Sequence of chain 1.A:
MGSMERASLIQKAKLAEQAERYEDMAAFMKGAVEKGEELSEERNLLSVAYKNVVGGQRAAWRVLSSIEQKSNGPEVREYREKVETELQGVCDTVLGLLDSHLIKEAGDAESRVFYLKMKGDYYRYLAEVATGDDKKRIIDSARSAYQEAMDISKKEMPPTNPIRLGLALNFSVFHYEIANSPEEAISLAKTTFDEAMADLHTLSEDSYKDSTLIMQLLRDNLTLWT

Binding-site contacts:
Ligand atom C14 contacts residue ILE8 of chain 1.B at 4.0 Å (hydrophobic).
Ligand atom C08 contacts residue ILE8 of chain 1.B at 4.3 Å (hydrophobic).
Ligand atom N06 contacts residue ILE224 of chain 1.A at 4.5 Å.
Ligand atom N02 contacts residue PRO172 of chain 1.A at 4.4 Å.
Ligand atom C09 contacts residue ILE173 of chain 1.A at 4.4 Å (hydrophobic).
Ligand atom C09 contacts residue ILE8 of chain 1.B at 4.0 Å (hydrophobic).
Ligand atom C01 contacts residue ASP220 of chain 1.A at 3.4 Å.
Ligand atom C12 contacts residue ILE8 of chain 1.B at 3.4 Å (hydrophobic).
Ligand atom C11 contacts residue ILE8 of chain 1.B at 3.8 Å (hydrophobic).
Ligand atom C11 contacts residue GLY176 of chain 1.A at 4.4 Å.
Ligand atom C10 contacts residue GLY176 of chain 1.A at 3.7 Å.
Ligand atom C05 contacts residue PRO172 of chain 1.A at 3.7 Å (hydrophobic).
Ligand atom C10 contacts residue ILE224 of chain 1.A at 4.5 Å (hydrophobic).
Ligand atom C10 contacts residue LYS127 of chain 1.A at 3.1 Å.
Ligand atom C03 contacts residue ASP220 of chain 1.A at 3.1 Å.
Ligand atom C04 contacts residue PRO172 of chain 1.A at 4.4 Å (hydrophobic).
Ligand atom C07 contacts residue PRO172 of chain 1.A at 4.5 Å (hydrophobic).
Ligand atom C08 contacts residue ILE224 of chain 1.A at 4.2 Å (hydrophobic).
Ligand atom C14 contacts residue GLY176 of chain 1.A at 4.3 Å.
Ligand atom C12 contacts residue LYS127 of chain 1.A at 3.8 Å.
Ligand atom C10 contacts residue ILE173 of chain 1.A at 4.2 Å (hydrophobic).
Ligand atom N02 contacts residue ASP220 of chain 1.A at 3.6 Å.
Ligand atom O15 contacts residue ILE224 of chain 1.A at 4.2 Å.
Ligand atom C07 contacts residue ILE224 of chain 1.A at 4.1 Å (hydrophobic).
Ligand atom C14 contacts residue LYS127 of chain 1.A at 1.4 Å.
Ligand atom C11 contacts residue LYS127 of chain 1.A at 2.6 Å.
Ligand atom C10 contacts residue PRO172 of chain 1.A at 3.4 Å (hydrophobic).
Ligand atom C09 contacts residue ILE224 of chain 1.A at 3.6 Å (hydrophobic).
Ligand atom C09 contacts residue LYS127 of chain 1.A at 4.4 Å.
Ligand atom C13 contacts residue ILE8 of chain 1.B at 3.9 Å (hydrophobic).
Ligand atom C10 contacts residue ILE8 of chain 1.B at 3.9 Å (hydrophobic).
Ligand atom N16 contacts residue PRO172 of chain 1.A at 3.9 Å.
Ligand atom C04 contacts residue ASP220 of chain 1.A at 4.0 Å.
Ligand atom N06 contacts residue PRO172 of chain 1.A at 3.6 Å.
Ligand atom C09 contacts residue PRO172 of chain 1.A at 3.3 Å (hydrophobic).

Sequence of chain 1.B:
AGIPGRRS

The small molecule below binds the protein below.
Small molecule (SMILES): Cn1ccc(NC(=O)c2ccc(C=O)cc2)n1